A small-molecule ligand and the protein it binds are described below.
Small molecule (SMILES): CC[C@H](C)[C@H](NC(=O)[C@H](CC(C)C)NC(=O)[C@H](Cc1cnc[nH]1)NC(=O)[C@H](CC(=O)O)NC(=O)[C@H](CC(C)C)NC(=O)[C@@H](NC(=O)[C@@H](N)Cc1ccc(O)cc1)C(C)C)C(=O)N[C@H](C(=O)N[C@H](C(=O)O)C(C)C)C(C)C

Binding-site contacts:
Ligand atom CE1 contacts residue TRP167 of chain 1.UA at 3.0 Å (hydrophobic).
Ligand atom CD2 contacts residue ARG97 of chain 1.UA at 3.5 Å.
Ligand atom CG1 contacts residue GLU63 of chain 1.UA at 3.1 Å.
Ligand atom CG2 contacts residue ASP77 of chain 1.UA at 3.5 Å.
Ligand atom N contacts residue GLU63 of chain 1.UA at 3.3 Å (salt-bridge).
Ligand atom CD1 contacts residue THR73 of chain 1.UA at 3.1 Å.
Ligand atom N contacts residue TRP167 of chain 1.UA at 3.4 Å.
Ligand atom O contacts residue LYS66 of chain 1.UA at 2.6 Å (salt-bridge).
Ligand atom CG contacts residue GLU63 of chain 1.UA at 3.1 Å.
Ligand atom CG2 contacts residue TRP147 of chain 1.UA at 3.5 Å (hydrophobic).
Ligand atom CB contacts residue LYS66 of chain 1.UA at 3.5 Å.
Ligand atom CB contacts residue TYR99 of chain 1.UA at 3.3 Å (hydrophobic).
Ligand atom CD1 contacts residue VAL152 of chain 1.UA at 3.5 Å (hydrophobic).
Ligand atom O contacts residue THR73 of chain 1.UA at 2.8 Å.
Ligand atom CG1 contacts residue TYR123 of chain 1.UA at 3.2 Å (hydrophobic).
Ligand atom O contacts residue TYR84 of chain 1.UA at 2.9 Å (h-bond).
Ligand atom CB contacts residue GLU63 of chain 1.UA at 3.6 Å.
Ligand atom CD2 contacts residue GLN155 of chain 1.UA at 3.2 Å.
Ligand atom CG1 contacts residue THR143 of chain 1.UA at 3.2 Å.
Ligand atom O contacts residue HIS70 of chain 1.UA at 3.0 Å (h-bond).
Ligand atom CG1 contacts residue LYS66 of chain 1.UA at 3.5 Å.
Ligand atom CB contacts residue ASP77 of chain 1.UA at 3.4 Å.
Ligand atom N contacts residue ASP77 of chain 1.UA at 2.7 Å (salt-bridge).
Ligand atom CE2 contacts residue LYS66 of chain 1.UA at 2.6 Å.
Ligand atom O contacts residue TYR159 of chain 1.UA at 3.0 Å (h-bond).
Ligand atom O contacts residue TRP147 of chain 1.UA at 3.0 Å (h-bond).
Ligand atom OXT contacts residue THR80 of chain 1.UA at 3.0 Å.
Ligand atom CD2 contacts residue LYS66 of chain 1.UA at 2.8 Å.
Ligand atom O contacts residue TYR7 of chain 1.UA at 3.5 Å.
Ligand atom N contacts residue TYR99 of chain 1.UA at 2.8 Å (h-bond).
Ligand atom CA contacts residue ASP77 of chain 1.UA at 3.5 Å.
Ligand atom CA contacts residue LYS66 of chain 1.UA at 3.5 Å.
Ligand atom C contacts residue LYS66 of chain 1.UA at 3.6 Å.
Ligand atom CB contacts residue GLU63 of chain 1.UA at 2.9 Å.
Ligand atom O contacts residue HIS70 of chain 1.UA at 3.5 Å.
Ligand atom O contacts residue THR143 of chain 1.UA at 3.3 Å (h-bond).
Ligand atom CD1 contacts residue TRP167 of chain 1.UA at 3.3 Å (hydrophobic).
Ligand atom CG2 contacts residue TYR99 of chain 1.UA at 3.1 Å (hydrophobic).
Ligand atom C contacts residue TYR7 of chain 1.UA at 3.5 Å (hydrophobic).
Ligand atom CD2 contacts residue GLU63 of chain 1.UA at 2.9 Å.

Sequence of chain 1.UA:
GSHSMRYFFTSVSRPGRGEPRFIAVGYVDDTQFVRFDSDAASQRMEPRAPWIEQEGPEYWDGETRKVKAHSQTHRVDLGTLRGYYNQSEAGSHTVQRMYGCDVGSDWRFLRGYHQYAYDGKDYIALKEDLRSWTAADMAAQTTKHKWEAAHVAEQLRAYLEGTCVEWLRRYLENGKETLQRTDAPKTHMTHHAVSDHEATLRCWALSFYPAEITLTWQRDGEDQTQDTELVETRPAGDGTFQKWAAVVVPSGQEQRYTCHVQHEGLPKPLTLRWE